Sequence of chain 4.A:
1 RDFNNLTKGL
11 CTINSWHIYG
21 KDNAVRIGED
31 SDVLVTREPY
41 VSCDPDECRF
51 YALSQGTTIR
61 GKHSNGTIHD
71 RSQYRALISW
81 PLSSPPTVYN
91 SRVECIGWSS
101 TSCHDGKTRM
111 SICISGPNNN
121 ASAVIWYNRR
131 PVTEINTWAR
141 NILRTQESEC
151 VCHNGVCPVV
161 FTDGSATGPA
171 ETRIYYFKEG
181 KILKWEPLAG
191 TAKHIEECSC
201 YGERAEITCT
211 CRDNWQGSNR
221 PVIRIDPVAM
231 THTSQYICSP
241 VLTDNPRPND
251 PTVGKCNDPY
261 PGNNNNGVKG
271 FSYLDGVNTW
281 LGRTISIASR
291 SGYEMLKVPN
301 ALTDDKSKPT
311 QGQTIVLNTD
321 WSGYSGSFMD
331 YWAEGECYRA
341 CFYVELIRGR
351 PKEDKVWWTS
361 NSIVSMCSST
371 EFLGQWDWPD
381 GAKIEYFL

A protein and the small-molecule ligand that binds it are described below.
Small molecule (SMILES): CC(=O)N[C@H]1[C@H](O[C@H]2[C@H](O)[C@@H](NC(C)=O)CO[C@@H]2CO)O[C@H](CO)[C@@H](O[C@@H]2O[C@H](CO[C@H]3O[C@H](CO)[C@@H](O)[C@H](O)[C@@H]3O)[C@@H](O)[C@H](O[C@H]3O[C@H](CO)[C@@H](O)[C@H](O)[C@@H]3O[C@H]3O[C@H](CO)[C@@H](O)[C@H](O)[C@@H]3O[C@H]3O[C@H](CO)[C@@H](O)[C@H](O)[C@@H]3O)[C@@H]2O)[C@@H]1O

Binding-site contacts:
Ligand atom O3 contacts residue GLN311 of chain 4.A at 3.3 Å.
Ligand atom O5 contacts residue THR310 of chain 4.A at 3.4 Å (h-bond).
Ligand atom O3 contacts residue GLY312 of chain 4.A at 3.1 Å (h-bond).
Ligand atom O3 contacts residue LEU296 of chain 4.A at 3.6 Å.
Ligand atom C7 contacts residue ARG140 of chain 2.A at 3.6 Å.
Ligand atom O2 contacts residue ASN249 of chain 4.A at 3.2 Å (h-bond).
Ligand atom O6 contacts residue GLN375 of chain 4.A at 3.3 Å.
Ligand atom C2 contacts residue ASN120 of chain 2.A at 2.4 Å.
Ligand atom O6 contacts residue ASP250 of chain 4.A at 2.5 Å (salt-bridge).
Ligand atom C6 contacts residue ASP250 of chain 4.A at 3.7 Å.
Ligand atom N2 contacts residue ARG140 of chain 2.A at 3.3 Å (salt-bridge).
Ligand atom C8 contacts residue ARG140 of chain 2.A at 3.1 Å.
Ligand atom C3 contacts residue GLU294 of chain 4.A at 3.3 Å.
Ligand atom O5 contacts residue GLY374 of chain 4.A at 3.2 Å.
Ligand atom O5 contacts residue GLY312 of chain 4.A at 3.8 Å.
Ligand atom C1 contacts residue ASN120 of chain 2.A at 1.5 Å.
Ligand atom C6 contacts residue PRO309 of chain 4.A at 3.4 Å (hydrophobic).
Ligand atom O5 contacts residue ASN120 of chain 2.A at 2.4 Å (h-bond).
Ligand atom C3 contacts residue GLY312 of chain 4.A at 3.2 Å.
Ligand atom O6 contacts residue ILE285 of chain 4.A at 2.7 Å (h-bond).
Ligand atom O4 contacts residue GLU294 of chain 4.A at 2.9 Å (salt-bridge).
Ligand atom O3 contacts residue GLU294 of chain 4.A at 2.6 Å (salt-bridge).
Ligand atom O4 contacts residue ARG247 of chain 4.A at 3.2 Å (salt-bridge).
Ligand atom C6 contacts residue ILE285 of chain 4.A at 3.5 Å (hydrophobic).
Ligand atom C7 contacts residue ASN120 of chain 2.A at 3.5 Å.
Ligand atom N2 contacts residue ASN120 of chain 2.A at 2.7 Å (h-bond).
Ligand atom O5 contacts residue ASP250 of chain 4.A at 3.5 Å (salt-bridge).
Ligand atom C6 contacts residue LEU373 of chain 4.A at 3.4 Å (hydrophobic).
Ligand atom C5 contacts residue ASN120 of chain 2.A at 3.7 Å.
Ligand atom O2 contacts residue LEU296 of chain 4.A at 3.4 Å.
Ligand atom O6 contacts residue LYS308 of chain 4.A at 3.1 Å (salt-bridge).
Ligand atom O3 contacts residue ASP250 of chain 4.A at 3.0 Å (salt-bridge).
Ligand atom O3 contacts residue ASN249 of chain 4.A at 2.8 Å (h-bond).
Ligand atom O5 contacts residue GLN375 of chain 4.A at 3.4 Å (h-bond).
Ligand atom C4 contacts residue GLU294 of chain 4.A at 3.6 Å.
Ligand atom O5 contacts residue ARG283 of chain 4.A at 3.7 Å.
Ligand atom O3 contacts residue ARG283 of chain 4.A at 3.0 Å (salt-bridge).
Ligand atom C8 contacts residue ASN119 of chain 2.A at 3.6 Å.
Ligand atom O2 contacts residue GLY312 of chain 4.A at 3.2 Å.
Ligand atom O4 contacts residue ILE287 of chain 4.A at 3.3 Å.

Sequence of chain 2.A:
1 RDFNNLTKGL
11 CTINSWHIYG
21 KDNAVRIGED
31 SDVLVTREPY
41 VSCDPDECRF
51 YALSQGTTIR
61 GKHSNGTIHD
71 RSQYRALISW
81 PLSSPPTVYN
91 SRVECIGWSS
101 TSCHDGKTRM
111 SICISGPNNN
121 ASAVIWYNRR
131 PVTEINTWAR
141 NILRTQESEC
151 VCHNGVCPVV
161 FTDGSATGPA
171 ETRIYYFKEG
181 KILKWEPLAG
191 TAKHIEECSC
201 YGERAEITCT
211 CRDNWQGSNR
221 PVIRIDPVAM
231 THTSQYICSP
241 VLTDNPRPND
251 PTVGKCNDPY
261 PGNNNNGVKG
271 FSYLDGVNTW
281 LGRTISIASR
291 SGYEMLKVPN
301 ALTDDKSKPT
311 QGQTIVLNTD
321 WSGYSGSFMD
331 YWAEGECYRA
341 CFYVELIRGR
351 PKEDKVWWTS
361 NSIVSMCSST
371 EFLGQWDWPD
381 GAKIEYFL